Sequence of chain 1.B:
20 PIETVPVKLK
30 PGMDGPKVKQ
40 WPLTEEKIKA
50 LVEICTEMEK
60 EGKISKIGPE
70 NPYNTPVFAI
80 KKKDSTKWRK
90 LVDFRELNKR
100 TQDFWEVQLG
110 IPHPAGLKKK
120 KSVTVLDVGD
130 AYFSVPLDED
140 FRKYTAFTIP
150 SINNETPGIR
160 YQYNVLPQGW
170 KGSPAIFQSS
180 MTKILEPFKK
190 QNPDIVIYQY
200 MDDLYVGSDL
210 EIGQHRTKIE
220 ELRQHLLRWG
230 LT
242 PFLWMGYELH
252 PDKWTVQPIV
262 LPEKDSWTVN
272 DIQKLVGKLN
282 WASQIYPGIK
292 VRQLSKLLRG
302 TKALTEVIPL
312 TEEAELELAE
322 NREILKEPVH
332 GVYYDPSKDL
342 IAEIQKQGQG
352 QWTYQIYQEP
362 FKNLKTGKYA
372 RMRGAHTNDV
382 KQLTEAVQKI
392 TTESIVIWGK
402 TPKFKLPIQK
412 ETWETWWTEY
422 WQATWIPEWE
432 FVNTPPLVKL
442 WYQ

Binding-site contacts:
Ligand atom C4 contacts residue GLU429 of chain 1.B at 3.2 Å.
Ligand atom O6 contacts residue TRP430 of chain 1.B at 3.0 Å (h-bond).
Ligand atom O3 contacts residue GLU429 of chain 1.B at 4.0 Å.
Ligand atom O6 contacts residue GLU415 of chain 1.B at 2.8 Å (salt-bridge).
Ligand atom C1 contacts residue ASP92 of chain 1.B at 4.2 Å.
Ligand atom O1 contacts residue ASP92 of chain 1.B at 4.0 Å.
Ligand atom O2 contacts residue GLU95 of chain 1.B at 4.0 Å.
Ligand atom C4 contacts residue LYS98 of chain 1.B at 4.0 Å.
Ligand atom C6 contacts residue GLU415 of chain 1.B at 3.3 Å.
Ligand atom C6 contacts residue TRP430 of chain 1.B at 3.6 Å (hydrophobic).
Ligand atom O4 contacts residue GLU429 of chain 1.B at 2.5 Å (salt-bridge).
Ligand atom C6 contacts residue ARG94 of chain 1.B at 4.0 Å.
Ligand atom O3 contacts residue ARG94 of chain 1.B at 4.0 Å.
Ligand atom C4 contacts residue LYS411 of chain 1.B at 4.1 Å.
Ligand atom O4 contacts residue GLU415 of chain 1.B at 3.7 Å.
Ligand atom O6 contacts residue ARG94 of chain 1.B at 3.3 Å (salt-bridge).
Ligand atom O1 contacts residue VAL37 of chain 1.B at 3.8 Å.
Ligand atom O6 contacts residue PHE432 of chain 1.B at 3.5 Å.
Ligand atom O3 contacts residue LYS98 of chain 1.B at 3.4 Å (salt-bridge).
Ligand atom C6 contacts residue TRP430 of chain 1.B at 3.3 Å (hydrophobic).
Ligand atom C6 contacts residue GLU429 of chain 1.B at 4.2 Å.
Ligand atom O2 contacts residue VAL37 of chain 1.B at 4.1 Å.
Ligand atom O2 contacts residue ASP92 of chain 1.B at 4.0 Å.
Ligand atom O3 contacts residue GLU95 of chain 1.B at 2.5 Å (salt-bridge).
Ligand atom O5 contacts residue ARG94 of chain 1.B at 3.4 Å (salt-bridge).
Ligand atom O4 contacts residue LYS98 of chain 1.B at 3.1 Å (salt-bridge).
Ligand atom C2 contacts residue ASP92 of chain 1.B at 4.1 Å.
Ligand atom O4 contacts residue LYS411 of chain 1.B at 2.9 Å (salt-bridge).
Ligand atom C3 contacts residue GLU95 of chain 1.B at 3.5 Å.
Ligand atom O6 contacts residue TRP430 of chain 1.B at 3.0 Å (h-bond).
Ligand atom C3 contacts residue GLU429 of chain 1.B at 4.2 Å.
Ligand atom C1 contacts residue VAL37 of chain 1.B at 3.8 Å (hydrophobic).
Ligand atom C1 contacts residue ARG94 of chain 1.B at 3.5 Å.
Ligand atom C2 contacts residue ARG94 of chain 1.B at 4.1 Å.
Ligand atom O1 contacts residue TRP40 of chain 1.B at 3.7 Å.
Ligand atom C6 contacts residue PHE432 of chain 1.B at 4.0 Å (hydrophobic).
Ligand atom C3 contacts residue LYS98 of chain 1.B at 4.2 Å.
Ligand atom C5 contacts residue GLU415 of chain 1.B at 3.2 Å.
Ligand atom O6 contacts residue GLU429 of chain 1.B at 3.4 Å.
Ligand atom C4 contacts residue GLU415 of chain 1.B at 4.1 Å.

The small molecule below binds the protein below.
Small molecule (SMILES): OC[C@H]1O[C@@](CO)(O[C@H]2O[C@H](CO)[C@@H](O)[C@H](O)[C@H]2O)[C@@H](O)[C@@H]1O